Binding-site contacts:
Ligand atom O3 contacts residue TYR95 of chain 1.L at 4.2 Å.
Ligand atom C5 contacts residue PRO302 of chain 1.H at 4.0 Å (hydrophobic).
Ligand atom C4 contacts residue GLU299 of chain 1.H at 3.3 Å.
Ligand atom O4 contacts residue ARG230 of chain 1.I at 3.0 Å (salt-bridge).
Ligand atom C1 contacts residue TYR95 of chain 1.L at 3.9 Å (hydrophobic).
Ligand atom C4 contacts residue ARG230 of chain 1.I at 4.0 Å.
Ligand atom O4 contacts residue PHE300 of chain 1.H at 3.5 Å (h-bond).
Ligand atom C3 contacts residue GLU299 of chain 1.H at 3.5 Å.
Ligand atom C3 contacts residue TYR95 of chain 1.L at 3.8 Å (hydrophobic).
Ligand atom C5 contacts residue TYR95 of chain 1.L at 3.7 Å (hydrophobic).
Ligand atom O5 contacts residue PHE300 of chain 1.H at 3.9 Å.
Ligand atom C4 contacts residue PHE300 of chain 1.H at 3.4 Å (hydrophobic).
Ligand atom C5 contacts residue PHE300 of chain 1.H at 3.4 Å (hydrophobic).
Ligand atom C2 contacts residue TYR95 of chain 1.L at 4.4 Å (hydrophobic).
Ligand atom O4 contacts residue GLU299 of chain 1.H at 2.6 Å (salt-bridge).
Ligand atom C3 contacts residue ARG230 of chain 1.I at 3.8 Å.
Ligand atom O3 contacts residue ARG230 of chain 1.I at 3.4 Å (salt-bridge).
Ligand atom O5 contacts residue TYR95 of chain 1.L at 4.4 Å.
Ligand atom C4 contacts residue PHE296 of chain 1.H at 4.4 Å (hydrophobic).
Ligand atom O2 contacts residue TYR95 of chain 1.L at 4.4 Å.
Ligand atom O4 contacts residue PHE296 of chain 1.H at 3.2 Å.
Ligand atom C4 contacts residue TYR95 of chain 1.L at 4.2 Å (hydrophobic).
Ligand atom O4 contacts residue TYR95 of chain 1.L at 3.9 Å.
Ligand atom C5 contacts residue PHE296 of chain 1.H at 4.4 Å (hydrophobic).
Ligand atom O3 contacts residue GLU299 of chain 1.H at 2.7 Å (salt-bridge).

Sequence of chain 1.L:
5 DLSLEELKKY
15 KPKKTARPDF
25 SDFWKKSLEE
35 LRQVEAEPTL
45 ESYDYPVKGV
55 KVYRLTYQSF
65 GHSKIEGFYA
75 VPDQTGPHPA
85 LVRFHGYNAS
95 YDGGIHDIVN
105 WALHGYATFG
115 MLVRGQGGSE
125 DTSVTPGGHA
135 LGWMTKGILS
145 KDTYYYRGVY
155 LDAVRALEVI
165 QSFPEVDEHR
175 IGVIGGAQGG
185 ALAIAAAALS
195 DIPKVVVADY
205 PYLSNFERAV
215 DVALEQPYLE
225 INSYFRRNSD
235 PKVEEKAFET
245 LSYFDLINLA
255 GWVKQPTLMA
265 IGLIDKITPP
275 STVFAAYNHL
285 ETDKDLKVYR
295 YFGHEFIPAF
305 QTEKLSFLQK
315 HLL

This protein binds this small molecule.
Small molecule (SMILES): O[C@@H]1[C@@H](O)[C@H](O)OC[C@H]1O

Sequence of chain 1.I:
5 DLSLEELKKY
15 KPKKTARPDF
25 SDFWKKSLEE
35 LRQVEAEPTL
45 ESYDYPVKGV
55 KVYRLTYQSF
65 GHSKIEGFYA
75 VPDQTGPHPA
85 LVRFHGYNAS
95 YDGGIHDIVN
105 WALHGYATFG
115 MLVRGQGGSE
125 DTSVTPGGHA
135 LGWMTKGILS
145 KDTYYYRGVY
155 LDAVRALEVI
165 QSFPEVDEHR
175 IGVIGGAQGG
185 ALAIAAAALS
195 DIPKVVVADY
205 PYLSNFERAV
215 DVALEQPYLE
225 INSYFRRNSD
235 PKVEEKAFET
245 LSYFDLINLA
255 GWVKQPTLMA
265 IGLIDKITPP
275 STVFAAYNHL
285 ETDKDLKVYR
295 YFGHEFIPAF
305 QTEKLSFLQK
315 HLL

Sequence of chain 1.H:
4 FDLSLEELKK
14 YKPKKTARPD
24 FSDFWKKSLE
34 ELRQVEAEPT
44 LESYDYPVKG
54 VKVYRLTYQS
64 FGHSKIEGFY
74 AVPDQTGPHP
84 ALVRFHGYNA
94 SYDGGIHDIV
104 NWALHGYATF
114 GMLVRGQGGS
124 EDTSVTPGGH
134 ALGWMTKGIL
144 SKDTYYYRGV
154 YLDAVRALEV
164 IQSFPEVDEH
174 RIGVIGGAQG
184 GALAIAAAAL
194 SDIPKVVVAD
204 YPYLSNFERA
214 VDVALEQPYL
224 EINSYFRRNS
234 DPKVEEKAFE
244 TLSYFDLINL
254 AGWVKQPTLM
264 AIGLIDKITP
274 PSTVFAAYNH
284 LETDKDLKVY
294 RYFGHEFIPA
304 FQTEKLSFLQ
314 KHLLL